The protein below binds the small molecule below.
Small molecule (SMILES): N#C[C@@H]1N[C@@H](CF)[C@H]1c1ccc(-c2c(F)cc(Cl)cc2F)cc1

Sequence of chain 1.G:
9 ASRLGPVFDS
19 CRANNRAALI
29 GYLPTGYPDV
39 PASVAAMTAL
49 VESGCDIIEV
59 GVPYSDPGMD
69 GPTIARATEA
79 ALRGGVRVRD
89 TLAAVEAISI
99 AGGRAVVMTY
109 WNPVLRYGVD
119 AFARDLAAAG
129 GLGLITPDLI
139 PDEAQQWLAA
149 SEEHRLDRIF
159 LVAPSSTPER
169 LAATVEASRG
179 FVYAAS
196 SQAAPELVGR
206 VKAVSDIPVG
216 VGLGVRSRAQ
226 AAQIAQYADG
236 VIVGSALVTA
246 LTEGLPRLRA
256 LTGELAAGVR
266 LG

Binding-site contacts:
Ligand atom C14 contacts residue ASN185 of chain 1.H at 3.6 Å.
Ligand atom F3 contacts residue HIS294 of chain 1.H at 3.0 Å.
Ligand atom C8 contacts residue PRO208 of chain 1.H at 3.6 Å (hydrophobic).
Ligand atom C1 contacts residue ASN185 of chain 1.H at 3.9 Å.
Ligand atom C4 contacts residue PHE188 of chain 1.H at 3.2 Å (hydrophobic).
Ligand atom N1 contacts residue GLY66 of chain 1.G at 3.0 Å (h-bond).
Ligand atom F2 contacts residue LEU34 of chain 1.H at 3.5 Å.
Ligand atom C16 contacts residue HIS294 of chain 1.H at 3.8 Å.
Ligand atom F1 contacts residue PHE202 of chain 1.H at 3.8 Å.
Ligand atom C10 contacts residue PRO208 of chain 1.H at 3.5 Å (hydrophobic).
Ligand atom C11 contacts residue TYR200 of chain 1.H at 3.9 Å (hydrophobic).
Ligand atom N1 contacts residue ASP64 of chain 1.G at 3.0 Å (salt-bridge).
Ligand atom CL1 contacts residue PHE211 of chain 1.H at 3.4 Å.
Ligand atom C2 contacts residue PHE188 of chain 1.H at 3.7 Å (hydrophobic).
Ligand atom C10 contacts residue TYR200 of chain 1.H at 3.8 Å (hydrophobic).
Ligand atom C6 contacts residue HIS294 of chain 1.H at 3.6 Å.
Ligand atom C6 contacts residue PHE188 of chain 1.H at 3.9 Å (hydrophobic).
Ligand atom C11 contacts residue PHE202 of chain 1.H at 3.6 Å (hydrophobic).
Ligand atom F1 contacts residue ILE184 of chain 1.H at 3.0 Å.
Ligand atom C9 contacts residue PRO208 of chain 1.H at 3.3 Å (hydrophobic).
Ligand atom C14 contacts residue ASP64 of chain 1.G at 3.2 Å.
Ligand atom N2 contacts residue ASP136 of chain 1.G at 3.1 Å.
Ligand atom C5 contacts residue PHE188 of chain 1.H at 3.7 Å (hydrophobic).
Ligand atom C11 contacts residue PRO208 of chain 1.H at 3.9 Å (hydrophobic).
Ligand atom F2 contacts residue VAL30 of chain 1.H at 3.6 Å.
Ligand atom C7 contacts residue HIS294 of chain 1.H at 3.8 Å.
Ligand atom C3 contacts residue PHE188 of chain 1.H at 3.3 Å (hydrophobic).
Ligand atom C6 contacts residue ILE184 of chain 1.H at 3.8 Å (hydrophobic).
Ligand atom C1 contacts residue HIS294 of chain 1.H at 3.4 Å.
Ligand atom F2 contacts residue PHE188 of chain 1.H at 3.6 Å.
Ligand atom N2 contacts residue PRO31 of chain 1.H at 3.8 Å.
Ligand atom CL1 contacts residue PHE202 of chain 1.H at 3.4 Å.
Ligand atom F1 contacts residue HIS294 of chain 1.H at 3.6 Å.
Ligand atom C1 contacts residue PHE188 of chain 1.H at 3.8 Å (hydrophobic).
Ligand atom F3 contacts residue PHE293 of chain 1.H at 4.0 Å.
Ligand atom N2 contacts residue TYR108 of chain 1.G at 4.0 Å.
Ligand atom C12 contacts residue HIS294 of chain 1.H at 3.8 Å.
Ligand atom C5 contacts residue HIS294 of chain 1.H at 3.8 Å.
Ligand atom C16 contacts residue ASP64 of chain 1.G at 3.7 Å.
Ligand atom C17 contacts residue ASP136 of chain 1.G at 3.9 Å.

Sequence of chain 1.H:
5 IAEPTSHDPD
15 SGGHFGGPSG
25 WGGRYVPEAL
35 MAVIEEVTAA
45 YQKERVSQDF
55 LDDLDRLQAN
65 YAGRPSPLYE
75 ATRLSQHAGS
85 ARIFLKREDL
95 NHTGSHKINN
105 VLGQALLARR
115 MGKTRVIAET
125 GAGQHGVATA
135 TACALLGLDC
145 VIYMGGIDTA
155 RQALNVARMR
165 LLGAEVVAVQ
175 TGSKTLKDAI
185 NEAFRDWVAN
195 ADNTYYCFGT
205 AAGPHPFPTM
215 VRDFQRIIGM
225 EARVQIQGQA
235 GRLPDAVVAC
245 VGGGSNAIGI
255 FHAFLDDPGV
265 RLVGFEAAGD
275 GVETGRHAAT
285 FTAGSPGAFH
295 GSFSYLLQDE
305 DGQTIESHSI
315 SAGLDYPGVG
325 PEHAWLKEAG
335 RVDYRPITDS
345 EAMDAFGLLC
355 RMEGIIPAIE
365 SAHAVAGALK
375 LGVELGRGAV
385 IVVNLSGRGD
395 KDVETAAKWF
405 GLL